The protein below binds the small molecule below.
Small molecule (SMILES): O=C(C[C@@H](CC1CCCC1)c1nc(Cc2ccc3c(c2)OCO3)no1)NO

Binding-site contacts:
Ligand atom C3 contacts residue HIS174 of chain 1.A at 3.7 Å.
Ligand atom O2 contacts residue GLN77 of chain 1.A at 3.0 Å (h-bond).
Ligand atom N1 contacts residue ZN1 of chain 1.E at 2.9 Å.
Ligand atom O13 contacts residue GLY70 of chain 1.A at 3.2 Å.
Ligand atom N15 contacts residue VAL71 of chain 1.A at 3.1 Å (h-bond).
Ligand atom O2 contacts residue HIS174 of chain 1.A at 3.2 Å (h-bond).
Ligand atom C3 contacts residue OCS131 of chain 1.A at 4.0 Å.
Ligand atom C16 contacts residue GLY69 of chain 1.A at 3.9 Å.
Ligand atom O2 contacts residue HIS178 of chain 1.A at 3.2 Å (h-bond).
Ligand atom C3 contacts residue LEU132 of chain 1.A at 3.9 Å (hydrophobic).
Ligand atom N1 contacts residue HIS174 of chain 1.A at 3.6 Å.
Ligand atom C21 contacts residue HIS174 of chain 1.A at 3.9 Å.
Ligand atom C19 contacts residue VAL71 of chain 1.A at 3.9 Å (hydrophobic).
Ligand atom C18 contacts residue GLY130 of chain 1.A at 3.6 Å.
Ligand atom C3 contacts residue GLN77 of chain 1.A at 4.0 Å.
Ligand atom C18 contacts residue HIS174 of chain 1.A at 3.9 Å.
Ligand atom C7 contacts residue GLU175 of chain 1.A at 3.8 Å.
Ligand atom O2 contacts residue ZN1 of chain 1.E at 2.1 Å.
Ligand atom O2 contacts residue OCS131 of chain 1.A at 3.9 Å.
Ligand atom C5 contacts residue LEU132 of chain 1.A at 3.7 Å (hydrophobic).
Ligand atom O2 contacts residue GLY72 of chain 1.A at 3.8 Å.
Ligand atom C5 contacts residue GLY72 of chain 1.A at 3.8 Å.
Ligand atom C21 contacts residue GLU129 of chain 1.A at 3.8 Å.
Ligand atom N15 contacts residue GLY70 of chain 1.A at 3.2 Å.
Ligand atom C3 contacts residue ZN1 of chain 1.E at 2.9 Å.
Ligand atom N15 contacts residue GLY69 of chain 1.A at 3.7 Å.
Ligand atom N1 contacts residue GLY72 of chain 1.A at 2.9 Å (h-bond).
Ligand atom O4 contacts residue LEU132 of chain 1.A at 3.1 Å (h-bond).
Ligand atom N1 contacts residue GLU175 of chain 1.A at 2.7 Å (salt-bridge).
Ligand atom O4 contacts residue ZN1 of chain 1.E at 2.3 Å.
Ligand atom O2 contacts residue GLU175 of chain 1.A at 2.7 Å (salt-bridge).
Ligand atom C3 contacts residue GLY72 of chain 1.A at 3.7 Å.
Ligand atom O4 contacts residue OCS131 of chain 1.A at 2.9 Å (h-bond).
Ligand atom O13 contacts residue VAL71 of chain 1.A at 2.9 Å (h-bond).
Ligand atom N1 contacts residue GLN77 of chain 1.A at 3.9 Å.
Ligand atom O4 contacts residue HIS174 of chain 1.A at 3.4 Å (h-bond).
Ligand atom O4 contacts residue GLN77 of chain 1.A at 3.4 Å (h-bond).
Ligand atom C6 contacts residue GLY130 of chain 1.A at 3.8 Å.
Ligand atom C3 contacts residue GLU175 of chain 1.A at 3.9 Å.
Ligand atom C7 contacts residue VAL71 of chain 1.A at 4.0 Å (hydrophobic).

Sequence of chain 1.A:
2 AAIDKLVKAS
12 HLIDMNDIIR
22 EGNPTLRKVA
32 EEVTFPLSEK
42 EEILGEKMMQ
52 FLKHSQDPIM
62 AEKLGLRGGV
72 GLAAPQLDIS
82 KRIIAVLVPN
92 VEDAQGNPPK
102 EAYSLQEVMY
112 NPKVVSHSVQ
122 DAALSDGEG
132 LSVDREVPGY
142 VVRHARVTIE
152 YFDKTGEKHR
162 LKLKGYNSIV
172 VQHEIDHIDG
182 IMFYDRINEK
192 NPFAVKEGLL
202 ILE